A small-molecule ligand and the protein it binds are described below.
Small molecule (SMILES): CC[C@H](/C=C(/C)[C@@H]1C[C@@H](OC)C[C@H](O)C(C)(C)[C@@]2(O)O[C@@H](C[C@@H](OC)[C@H](O)C(=O)O1)C[C@@H](OC)[C@H]2O)CO

Sequence of chain 4.B:
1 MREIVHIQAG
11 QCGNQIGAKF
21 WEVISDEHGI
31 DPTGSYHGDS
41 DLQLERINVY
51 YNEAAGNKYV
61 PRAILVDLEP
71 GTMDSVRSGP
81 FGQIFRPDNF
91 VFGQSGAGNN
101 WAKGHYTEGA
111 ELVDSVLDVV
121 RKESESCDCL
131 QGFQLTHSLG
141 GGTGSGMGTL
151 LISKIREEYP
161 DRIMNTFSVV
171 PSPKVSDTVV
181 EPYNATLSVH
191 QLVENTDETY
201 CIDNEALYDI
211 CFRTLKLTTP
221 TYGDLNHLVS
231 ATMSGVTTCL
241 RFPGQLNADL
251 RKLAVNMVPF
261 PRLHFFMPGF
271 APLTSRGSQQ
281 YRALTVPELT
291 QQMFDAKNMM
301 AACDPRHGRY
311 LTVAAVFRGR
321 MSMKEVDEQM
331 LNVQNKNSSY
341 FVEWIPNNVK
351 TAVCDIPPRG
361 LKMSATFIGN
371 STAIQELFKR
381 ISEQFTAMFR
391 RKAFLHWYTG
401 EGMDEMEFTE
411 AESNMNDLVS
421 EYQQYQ

Sequence of chain 6.B:
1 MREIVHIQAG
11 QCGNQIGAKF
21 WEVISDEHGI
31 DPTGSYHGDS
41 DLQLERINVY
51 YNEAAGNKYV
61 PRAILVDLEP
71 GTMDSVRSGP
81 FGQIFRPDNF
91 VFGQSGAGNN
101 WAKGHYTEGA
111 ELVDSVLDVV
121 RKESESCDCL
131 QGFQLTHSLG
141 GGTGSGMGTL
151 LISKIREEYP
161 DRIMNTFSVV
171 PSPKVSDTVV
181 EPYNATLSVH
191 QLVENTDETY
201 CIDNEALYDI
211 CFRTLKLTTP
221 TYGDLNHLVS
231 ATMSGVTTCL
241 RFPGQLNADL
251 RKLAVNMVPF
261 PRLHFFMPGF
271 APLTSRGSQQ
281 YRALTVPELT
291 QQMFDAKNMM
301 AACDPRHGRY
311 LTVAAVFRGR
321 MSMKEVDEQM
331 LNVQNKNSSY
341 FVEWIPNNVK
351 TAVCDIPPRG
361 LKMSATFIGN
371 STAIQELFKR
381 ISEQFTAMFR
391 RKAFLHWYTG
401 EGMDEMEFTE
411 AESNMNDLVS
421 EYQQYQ

Binding-site contacts:
Ligand atom C6 contacts residue ASP118 of chain 6.B at 3.2 Å.
Ligand atom C24 contacts residue PHE294 of chain 4.B at 3.5 Å (hydrophobic).
Ligand atom O1 contacts residue ASP295 of chain 4.B at 3.7 Å.
Ligand atom O11 contacts residue GLU125 of chain 6.B at 2.8 Å (salt-bridge).
Ligand atom C27 contacts residue PHE294 of chain 4.B at 4.1 Å (hydrophobic).
Ligand atom O7 contacts residue ASP118 of chain 6.B at 3.6 Å.
Ligand atom C26 contacts residue PHE294 of chain 4.B at 3.9 Å (hydrophobic).
Ligand atom C27 contacts residue PHE341 of chain 4.B at 4.0 Å (hydrophobic).
Ligand atom C22 contacts residue TYR340 of chain 4.B at 4.1 Å (hydrophobic).
Ligand atom O1 contacts residue ALA296 of chain 4.B at 3.3 Å (h-bond).
Ligand atom C11 contacts residue GLU125 of chain 6.B at 3.9 Å.
Ligand atom O2 contacts residue ASP295 of chain 4.B at 2.8 Å (salt-bridge).
Ligand atom C23 contacts residue PHE294 of chain 4.B at 3.6 Å (hydrophobic).
Ligand atom O3 contacts residue ARG306 of chain 4.B at 3.2 Å (salt-bridge).
Ligand atom C10 contacts residue GLU125 of chain 6.B at 3.8 Å.
Ligand atom C1 contacts residue ASP295 of chain 4.B at 4.0 Å.
Ligand atom O24 contacts residue TYR310 of chain 4.B at 2.8 Å (h-bond).
Ligand atom C18 contacts residue GLU125 of chain 6.B at 3.3 Å.
Ligand atom C7 contacts residue LYS297 of chain 4.B at 3.5 Å.
Ligand atom C16 contacts residue ARG306 of chain 4.B at 3.6 Å.
Ligand atom C19 contacts residue GLU125 of chain 6.B at 3.7 Å.
Ligand atom C5 contacts residue LYS297 of chain 4.B at 3.7 Å.
Ligand atom O2 contacts residue ALA296 of chain 4.B at 3.7 Å.
Ligand atom C17 contacts residue LYS122 of chain 6.B at 3.6 Å.
Ligand atom O91 contacts residue ASP295 of chain 4.B at 3.6 Å.
Ligand atom C18 contacts residue ARG121 of chain 6.B at 4.1 Å.
Ligand atom C8 contacts residue ASP118 of chain 6.B at 3.8 Å.
Ligand atom O8 contacts residue ASP118 of chain 6.B at 2.7 Å (salt-bridge).
Ligand atom C20 contacts residue PHE294 of chain 4.B at 3.9 Å (hydrophobic).
Ligand atom C27 contacts residue VAL333 of chain 4.B at 3.8 Å (hydrophobic).
Ligand atom C7 contacts residue ASP118 of chain 6.B at 4.1 Å.
Ligand atom C2 contacts residue ASP295 of chain 4.B at 3.4 Å.
Ligand atom C19 contacts residue LYS122 of chain 6.B at 3.8 Å.
Ligand atom C24 contacts residue TYR310 of chain 4.B at 3.6 Å (hydrophobic).
Ligand atom C6 contacts residue LYS297 of chain 4.B at 2.9 Å.
Ligand atom O2 contacts residue ARG306 of chain 4.B at 3.7 Å.
Ligand atom O7 contacts residue LYS297 of chain 4.B at 3.7 Å.
Ligand atom C26 contacts residue TYR310 of chain 4.B at 3.8 Å (hydrophobic).
Ligand atom O24 contacts residue PHE294 of chain 4.B at 2.9 Å (h-bond).
Ligand atom O1 contacts residue PHE294 of chain 4.B at 3.3 Å (h-bond).